Binding-site contacts:
Ligand atom C3 contacts residue ASN273 of chain 1.D at 3.8 Å.
Ligand atom C8 contacts residue ARG344 of chain 1.D at 3.5 Å.
Ligand atom C4 contacts residue ASN273 of chain 1.D at 4.2 Å.
Ligand atom C7 contacts residue ARG271 of chain 1.D at 4.0 Å.
Ligand atom C6 contacts residue TRP450 of chain 1.D at 2.9 Å (hydrophobic).
Ligand atom C2 contacts residue ASN273 of chain 1.D at 2.5 Å.
Ligand atom C5 contacts residue ASN273 of chain 1.D at 3.7 Å.
Ligand atom C8 contacts residue ASP272 of chain 1.D at 3.6 Å.
Ligand atom O5 contacts residue ASN273 of chain 1.D at 2.4 Å (h-bond).
Ligand atom C8 contacts residue GLY270 of chain 1.D at 3.2 Å.
Ligand atom O6 contacts residue ASN273 of chain 1.D at 3.7 Å.
Ligand atom C7 contacts residue ARG344 of chain 1.D at 4.4 Å.
Ligand atom N2 contacts residue ARG344 of chain 1.D at 4.2 Å.
Ligand atom O7 contacts residue ARG271 of chain 1.D at 4.4 Å.
Ligand atom N2 contacts residue ASP272 of chain 1.D at 4.1 Å.
Ligand atom N2 contacts residue ASN273 of chain 1.D at 2.9 Å (h-bond).
Ligand atom O7 contacts residue ILE451 of chain 1.D at 3.3 Å (h-bond).
Ligand atom O5 contacts residue TRP450 of chain 1.D at 4.2 Å.
Ligand atom O7 contacts residue ASP452 of chain 1.D at 4.5 Å.
Ligand atom C6 contacts residue ASN273 of chain 1.D at 4.4 Å.
Ligand atom C1 contacts residue ASN273 of chain 1.D at 1.4 Å.
Ligand atom O6 contacts residue TRP450 of chain 1.D at 2.1 Å (h-bond).
Ligand atom C7 contacts residue ASP272 of chain 1.D at 4.0 Å.
Ligand atom C5 contacts residue TRP450 of chain 1.D at 3.7 Å (hydrophobic).
Ligand atom O6 contacts residue ILE451 of chain 1.D at 4.4 Å.
Ligand atom O7 contacts residue TRP450 of chain 1.D at 4.1 Å.
Ligand atom C7 contacts residue ASN273 of chain 1.D at 4.0 Å.
Ligand atom C8 contacts residue ARG271 of chain 1.D at 3.1 Å.
Ligand atom C7 contacts residue ILE451 of chain 1.D at 4.3 Å (hydrophobic).

This small molecule binds to this protein.
Small molecule (SMILES): CC(=O)N[C@H]1[C@H](O[C@H]2[C@H](O)[C@@H](NC(C)=O)CO[C@@H]2CO)O[C@H](CO)[C@@H](O[C@@H]2O[C@H](CO[C@H]3O[C@H](CO)[C@@H](O)[C@H](O)[C@@H]3O)[C@@H](O)[C@H](O[C@H]3O[C@H](CO)[C@@H](O)[C@H](O)[C@@H]3O)[C@@H]2O)[C@@H]1O

Sequence of chain 1.D:
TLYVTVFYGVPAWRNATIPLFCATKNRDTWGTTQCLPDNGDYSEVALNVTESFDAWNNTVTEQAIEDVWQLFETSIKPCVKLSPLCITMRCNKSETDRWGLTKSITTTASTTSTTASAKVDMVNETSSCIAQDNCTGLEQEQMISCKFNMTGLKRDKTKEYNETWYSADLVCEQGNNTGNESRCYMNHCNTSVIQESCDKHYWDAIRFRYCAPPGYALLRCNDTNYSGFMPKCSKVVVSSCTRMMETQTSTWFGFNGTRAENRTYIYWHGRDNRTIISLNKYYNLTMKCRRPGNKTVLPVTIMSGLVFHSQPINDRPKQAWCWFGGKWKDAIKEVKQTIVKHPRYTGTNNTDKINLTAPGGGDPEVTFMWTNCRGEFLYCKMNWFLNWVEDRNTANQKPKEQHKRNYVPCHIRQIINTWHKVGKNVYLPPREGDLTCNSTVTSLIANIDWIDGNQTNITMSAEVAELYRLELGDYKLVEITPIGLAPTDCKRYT